Binding-site contacts:
Ligand atom C4 contacts residue SER9 of chain 1.A at 3.5 Å.
Ligand atom C3 contacts residue ASN73 of chain 1.A at 3.8 Å.
Ligand atom C6 contacts residue THR75 of chain 1.A at 4.3 Å.
Ligand atom C7 contacts residue ASN73 of chain 1.A at 3.6 Å.
Ligand atom C6 contacts residue SER9 of chain 1.A at 3.5 Å.
Ligand atom O4 contacts residue GLU13 of chain 1.A at 2.7 Å (salt-bridge).
Ligand atom C1 contacts residue THR75 of chain 1.A at 4.3 Å.
Ligand atom C6 contacts residue ILE76 of chain 1.A at 4.4 Å (hydrophobic).
Ligand atom C8 contacts residue THR75 of chain 1.A at 4.2 Å.
Ligand atom C6 contacts residue GLU13 of chain 1.A at 3.9 Å.
Ligand atom C5 contacts residue ASN73 of chain 1.A at 3.6 Å.
Ligand atom C5 contacts residue SER9 of chain 1.A at 3.7 Å.
Ligand atom N2 contacts residue ASN73 of chain 1.A at 2.9 Å (h-bond).
Ligand atom C1 contacts residue ASN73 of chain 1.A at 1.4 Å.
Ligand atom C4 contacts residue GLU13 of chain 1.A at 3.4 Å.
Ligand atom O4 contacts residue SER9 of chain 1.A at 4.4 Å.
Ligand atom O3 contacts residue GLU13 of chain 1.A at 4.3 Å.
Ligand atom C2 contacts residue ASN73 of chain 1.A at 2.5 Å.
Ligand atom C8 contacts residue LEU361 of chain 1.A at 4.2 Å (hydrophobic).
Ligand atom C8 contacts residue PRO362 of chain 1.A at 3.9 Å (hydrophobic).
Ligand atom C5 contacts residue GLU13 of chain 1.A at 4.3 Å.
Ligand atom O7 contacts residue ASN73 of chain 1.A at 4.1 Å.
Ligand atom C4 contacts residue ASN73 of chain 1.A at 4.2 Å.
Ligand atom C6 contacts residue VAL12 of chain 1.A at 3.3 Å (hydrophobic).
Ligand atom O5 contacts residue ILE76 of chain 1.A at 4.4 Å.
Ligand atom O5 contacts residue THR75 of chain 1.A at 4.2 Å.
Ligand atom C5 contacts residue THR75 of chain 1.A at 4.0 Å.
Ligand atom O5 contacts residue ASN73 of chain 1.A at 2.4 Å (h-bond).

The protein below binds the small molecule below.
Small molecule (SMILES): CC(=O)N[C@H]1[C@H](O[C@H]2[C@H](O)[C@@H](NC(C)=O)CO[C@@H]2CO[C@@H]2O[C@@H](C)[C@@H](O)[C@@H](O)[C@@H]2O)O[C@H](CO)[C@@H](O[C@@H]2O[C@H](CO)[C@@H](O)[C@H](O[C@H]3O[C@H](CO)[C@@H](O)[C@H](O)[C@@H]3O)[C@@H]2O)[C@@H]1O

Sequence of chain 1.A:
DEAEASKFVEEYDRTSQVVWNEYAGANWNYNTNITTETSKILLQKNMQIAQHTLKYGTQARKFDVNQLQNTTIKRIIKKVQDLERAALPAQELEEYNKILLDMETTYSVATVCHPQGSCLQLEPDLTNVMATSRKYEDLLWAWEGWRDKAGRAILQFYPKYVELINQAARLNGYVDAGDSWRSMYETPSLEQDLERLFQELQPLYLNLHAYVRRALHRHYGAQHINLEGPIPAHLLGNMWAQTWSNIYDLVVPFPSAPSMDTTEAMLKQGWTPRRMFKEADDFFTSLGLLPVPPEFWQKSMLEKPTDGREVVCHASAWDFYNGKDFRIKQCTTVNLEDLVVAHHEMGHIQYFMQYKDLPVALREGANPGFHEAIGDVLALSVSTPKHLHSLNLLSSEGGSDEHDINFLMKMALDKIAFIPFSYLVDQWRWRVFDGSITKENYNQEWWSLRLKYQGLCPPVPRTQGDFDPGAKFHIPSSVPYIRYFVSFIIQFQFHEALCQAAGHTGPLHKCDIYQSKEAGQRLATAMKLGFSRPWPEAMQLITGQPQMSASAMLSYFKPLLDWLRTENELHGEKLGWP